This small molecule binds to this protein.
Small molecule (SMILES): Nc1ccn([C@H]2C[C@H](O)[C@@H](CO[P](=O)(O)O[P](=O)(O)OP(=O)(O)O)O2)c(=O)n1

Binding-site contacts:
Ligand atom O3G contacts residue TYR315 of chain 1.C at 3.0 Å (h-bond).
Ligand atom O1A contacts residue FE1 of chain 1.U at 3.1 Å.
Ligand atom N4 contacts residue GLN375 of chain 1.C at 3.5 Å (h-bond).
Ligand atom C5' contacts residue HIS215 of chain 1.C at 3.7 Å.
Ligand atom O3' contacts residue TYR374 of chain 1.C at 3.9 Å.
Ligand atom O1A contacts residue MG1 of chain 1.V at 2.9 Å.
Ligand atom O2A contacts residue HIS215 of chain 1.C at 2.8 Å (h-bond).
Ligand atom C6 contacts residue HIS215 of chain 1.C at 3.5 Å.
Ligand atom O3' contacts residue LEU150 of chain 1.C at 3.9 Å.
Ligand atom O1A contacts residue ASP207 of chain 1.C at 3.7 Å.
Ligand atom O1A contacts residue ASP311 of chain 1.C at 3.6 Å (salt-bridge).
Ligand atom N3 contacts residue TYR374 of chain 1.C at 3.7 Å.
Ligand atom O1G contacts residue MG1 of chain 1.W at 3.8 Å.
Ligand atom O1B contacts residue ASP311 of chain 1.C at 3.4 Å (salt-bridge).
Ligand atom O2G contacts residue LYS312 of chain 1.C at 3.2 Å (salt-bridge).
Ligand atom O2G contacts residue ARG366 of chain 1.C at 2.6 Å (salt-bridge).
Ligand atom C1' contacts residue HIS215 of chain 1.C at 3.8 Å.
Ligand atom O1B contacts residue MG1 of chain 1.V at 3.8 Å.
Ligand atom O5' contacts residue HIS215 of chain 1.C at 3.9 Å.
Ligand atom O3A contacts residue HIS215 of chain 1.C at 3.2 Å (h-bond).
Ligand atom PG contacts residue TYR315 of chain 1.C at 3.8 Å.
Ligand atom N1 contacts residue HIS215 of chain 1.C at 3.6 Å.
Ligand atom O3' contacts residue GLN149 of chain 1.C at 3.5 Å (h-bond).
Ligand atom O2G contacts residue TYR315 of chain 1.C at 3.7 Å.
Ligand atom PA contacts residue HIS215 of chain 1.C at 3.4 Å.
Ligand atom O4' contacts residue HIS215 of chain 1.C at 3.0 Å.
Ligand atom O3' contacts residue ASP319 of chain 1.C at 2.7 Å (salt-bridge).
Ligand atom O1G contacts residue LYS312 of chain 1.C at 3.7 Å.
Ligand atom C3' contacts residue ASP319 of chain 1.C at 3.7 Å.
Ligand atom O2A contacts residue HIS210 of chain 1.C at 3.1 Å (h-bond).
Ligand atom O5' contacts residue ARG164 of chain 1.C at 3.9 Å.
Ligand atom O3' contacts residue TYR315 of chain 1.C at 3.7 Å.
Ligand atom C3' contacts residue TYR315 of chain 1.C at 3.8 Å (hydrophobic).
Ligand atom PG contacts residue LYS312 of chain 1.C at 3.2 Å.
Ligand atom PA contacts residue MG1 of chain 1.V at 3.8 Å.
Ligand atom O3G contacts residue LYS312 of chain 1.C at 2.5 Å (salt-bridge).
Ligand atom C2' contacts residue TYR374 of chain 1.C at 3.4 Å (hydrophobic).
Ligand atom O2A contacts residue MG1 of chain 1.V at 3.9 Å.
Ligand atom C2' contacts residue LEU150 of chain 1.C at 3.8 Å (hydrophobic).
Ligand atom O2A contacts residue ARG164 of chain 1.C at 3.3 Å (salt-bridge).

Sequence of chain 1.C:
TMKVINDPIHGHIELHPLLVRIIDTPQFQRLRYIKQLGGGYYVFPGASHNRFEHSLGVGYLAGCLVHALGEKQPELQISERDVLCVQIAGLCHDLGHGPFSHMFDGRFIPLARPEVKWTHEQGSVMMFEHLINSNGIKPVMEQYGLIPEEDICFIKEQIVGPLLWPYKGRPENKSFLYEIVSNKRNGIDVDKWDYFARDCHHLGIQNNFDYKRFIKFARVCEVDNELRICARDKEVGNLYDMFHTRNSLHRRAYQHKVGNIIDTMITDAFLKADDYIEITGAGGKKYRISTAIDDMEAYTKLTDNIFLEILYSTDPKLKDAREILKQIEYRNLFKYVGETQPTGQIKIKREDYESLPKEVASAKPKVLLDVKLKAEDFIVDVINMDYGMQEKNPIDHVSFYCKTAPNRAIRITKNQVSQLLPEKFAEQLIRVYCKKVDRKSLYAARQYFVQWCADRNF